Sequence of chain 1.A:
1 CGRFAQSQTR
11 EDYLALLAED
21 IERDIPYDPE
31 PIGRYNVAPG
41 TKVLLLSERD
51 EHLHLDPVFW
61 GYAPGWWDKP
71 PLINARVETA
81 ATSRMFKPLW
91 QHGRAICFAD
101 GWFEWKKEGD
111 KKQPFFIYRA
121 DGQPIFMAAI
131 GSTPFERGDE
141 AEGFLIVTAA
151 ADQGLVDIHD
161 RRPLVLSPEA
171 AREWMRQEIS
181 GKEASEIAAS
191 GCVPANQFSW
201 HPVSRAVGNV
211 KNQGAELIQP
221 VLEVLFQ

Binding-site contacts:
Ligand atom OP1 contacts residue TRP105 of chain 1.A at 3.5 Å.
Ligand atom OP1 contacts residue PHE86 of chain 1.A at 3.5 Å.
Ligand atom C4' contacts residue TRP105 of chain 1.A at 3.5 Å (hydrophobic).
Ligand atom N1 contacts residue TRP66 of chain 1.A at 3.5 Å.
Ligand atom C5' contacts residue TRP105 of chain 1.A at 3.3 Å (hydrophobic).
Ligand atom C8 contacts residue ILE73 of chain 1.A at 3.5 Å (hydrophobic).
Ligand atom O3' contacts residue CYS1 of chain 1.A at 3.1 Å (h-bond).
Ligand atom O4' contacts residue ARG161 of chain 1.A at 3.4 Å.
Ligand atom O4' contacts residue ARG3 of chain 1.A at 2.9 Å (salt-bridge).
Ligand atom C4 contacts residue TRP66 of chain 1.A at 3.3 Å (hydrophobic).
Ligand atom O4' contacts residue GLY2 of chain 1.A at 3.4 Å.
Ligand atom O3' contacts residue PHE86 of chain 1.A at 3.3 Å.
Ligand atom N2 contacts residue ARG84 of chain 1.A at 2.9 Å (salt-bridge).
Ligand atom N3 contacts residue TRP66 of chain 1.A at 3.5 Å.
Ligand atom C2' contacts residue ASN74 of chain 1.A at 3.4 Å.
Ligand atom OP1 contacts residue SER83 of chain 1.A at 2.5 Å (h-bond).
Ligand atom C4' contacts residue ASN74 of chain 1.A at 3.4 Å.
Ligand atom O1P contacts residue ARG161 of chain 1.A at 2.9 Å (salt-bridge).
Ligand atom O2P contacts residue ARG76 of chain 1.A at 2.9 Å (salt-bridge).
Ligand atom C5' contacts residue CYS1 of chain 1.A at 3.3 Å (hydrophobic).
Ligand atom C2 contacts residue TRP66 of chain 1.A at 3.4 Å (hydrophobic).
Ligand atom N9 contacts residue TRP66 of chain 1.A at 3.5 Å.
Ligand atom C5' contacts residue ASN74 of chain 1.A at 3.1 Å.
Ligand atom O6 contacts residue TRP66 of chain 1.A at 3.5 Å (h-bond).
Ligand atom N1 contacts residue PRO39 of chain 1.A at 3.5 Å.
Ligand atom C1' contacts residue CYS1 of chain 1.A at 1.5 Å (hydrophobic).
Ligand atom C6 contacts residue TRP66 of chain 1.A at 3.4 Å (hydrophobic).
Ligand atom C3' contacts residue CYS1 of chain 1.A at 2.8 Å (hydrophobic).
Ligand atom OP1 contacts residue GLY208 of chain 1.A at 3.6 Å.
Ligand atom O1P contacts residue THR148 of chain 1.A at 2.6 Å (h-bond).
Ligand atom OP1 contacts residue ARG76 of chain 1.A at 2.9 Å (salt-bridge).
Ligand atom O3' contacts residue HIS159 of chain 1.A at 3.2 Å (h-bond).
Ligand atom O1P contacts residue ARG76 of chain 1.A at 3.5 Å.
Ligand atom O4' contacts residue HIS159 of chain 1.A at 2.7 Å (h-bond).
Ligand atom N3 contacts residue ARG84 of chain 1.A at 3.5 Å (salt-bridge).
Ligand atom C5' contacts residue GLY208 of chain 1.A at 3.4 Å.
Ligand atom C5 contacts residue TRP66 of chain 1.A at 3.6 Å (hydrophobic).
Ligand atom O3' contacts residue GLY208 of chain 1.A at 3.3 Å.
Ligand atom C5' contacts residue ASN74 of chain 1.A at 3.6 Å.
Ligand atom C2' contacts residue CYS1 of chain 1.A at 2.3 Å (hydrophobic).

This small molecule binds to this protein.
Small molecule (SMILES): CC[C@H](O[P](=O)(O)OC[C@H]1O[C@@H](n2cnc3c(=O)[nH]c(N)nc32)C[C@@H]1O[P](=O)(O)OC[C@H]1O[C@@H](n2cnc3c(=O)[nH]c(N)nc32)C[C@@H]1O[P](=O)(O)OC[C@H]1O[C@@H](n2cnc3c2NC=NC3N)C[C@@H]1O)[C@H](O)CO[P](=O)(O)O[C@H]1C[C@H](n2ccc(N)nc2=O)O[C@@H]1CO[P](=O)(O)O[C@H]1C[C@H](n2cc(C)c(=O)[nH]c2=O)O[C@@H]1CO[P](=O)(O)O[C@H]1C[C@H](n2cnc3c(=O)[nH]c(N)nc32)O[C@@H]1CO